Binding-site contacts:
Ligand atom C4 contacts residue ASN239 of chain 1.A at 4.3 Å.
Ligand atom C1 contacts residue HIS236 of chain 1.A at 3.9 Å.
Ligand atom C1 contacts residue THR241 of chain 1.A at 3.9 Å.
Ligand atom C7 contacts residue ASN239 of chain 1.A at 3.0 Å.
Ligand atom C2 contacts residue THR241 of chain 1.A at 4.4 Å.
Ligand atom C3 contacts residue ASP209 of chain 1.A at 3.9 Å.
Ligand atom N2 contacts residue THR241 of chain 1.A at 3.7 Å.
Ligand atom N2 contacts residue ASN239 of chain 1.A at 2.7 Å.
Ligand atom C2 contacts residue ASN239 of chain 1.A at 2.5 Å.
Ligand atom C5 contacts residue HIS236 of chain 1.A at 4.1 Å.
Ligand atom N2 contacts residue ASP209 of chain 1.A at 3.2 Å (salt-bridge).
Ligand atom C8 contacts residue ASN239 of chain 1.A at 4.4 Å.
Ligand atom C7 contacts residue GLN243 of chain 1.A at 4.3 Å.
Ligand atom O7 contacts residue GLN243 of chain 1.A at 3.1 Å (h-bond).
Ligand atom O5 contacts residue HIS236 of chain 1.A at 4.0 Å.
Ligand atom C7 contacts residue HIS236 of chain 1.A at 4.4 Å.
Ligand atom O7 contacts residue ASN239 of chain 1.A at 2.6 Å (h-bond).
Ligand atom O5 contacts residue ASN239 of chain 1.A at 2.4 Å (h-bond).
Ligand atom C5 contacts residue GLN243 of chain 1.A at 4.4 Å.
Ligand atom C1 contacts residue ASN239 of chain 1.A at 1.5 Å.
Ligand atom C7 contacts residue ASP209 of chain 1.A at 3.5 Å.
Ligand atom O4 contacts residue GLN243 of chain 1.A at 4.2 Å.
Ligand atom C8 contacts residue ASP209 of chain 1.A at 2.8 Å.
Ligand atom O3 contacts residue ASP209 of chain 1.A at 3.9 Å.
Ligand atom C2 contacts residue ASP209 of chain 1.A at 4.2 Å.
Ligand atom C5 contacts residue ASN239 of chain 1.A at 3.6 Å.
Ligand atom O7 contacts residue HIS236 of chain 1.A at 3.7 Å.
Ligand atom C3 contacts residue ASN239 of chain 1.A at 3.8 Å.
Ligand atom C6 contacts residue HIS236 of chain 1.A at 4.2 Å.

A protein and the small-molecule ligand that binds it are described below.
Small molecule (SMILES): CC(=O)N[C@H]1[C@H](O[C@H]2[C@H](O)[C@@H](NC(C)=O)CO[C@@H]2CO)O[C@H](CO)[C@@H](O)[C@@H]1O

Sequence of chain 1.A:
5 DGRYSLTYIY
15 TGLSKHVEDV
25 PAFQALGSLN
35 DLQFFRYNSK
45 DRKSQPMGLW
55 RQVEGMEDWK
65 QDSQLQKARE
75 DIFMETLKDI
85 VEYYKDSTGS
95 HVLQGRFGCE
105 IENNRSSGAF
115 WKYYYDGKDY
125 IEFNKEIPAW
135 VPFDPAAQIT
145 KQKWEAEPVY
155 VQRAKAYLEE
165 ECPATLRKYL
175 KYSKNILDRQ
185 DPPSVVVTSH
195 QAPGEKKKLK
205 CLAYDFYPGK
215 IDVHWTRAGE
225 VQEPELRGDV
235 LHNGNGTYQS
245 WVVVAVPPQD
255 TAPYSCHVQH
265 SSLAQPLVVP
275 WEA